A protein and the small-molecule ligand that binds it are described below.
Small molecule (SMILES): Nc1ccn([C@H]2C[C@H](O[P](=O)(O)OC[C@H]3O[C@@H](n4cnc5c(N)ncnc54)C[C@@H]3O[P](=O)(O)OC[C@H]3O[C@@H](n4cnc5c(N)ncnc54)C[C@@H]3O[P](=O)(O)OC[C@H]3O[C@@H](n4cnc5c(N)ncnc54)C[C@@H]3O)[C@@H](COP(=O)=O)O2)c(=O)n1

Sequence of chain 24.A:
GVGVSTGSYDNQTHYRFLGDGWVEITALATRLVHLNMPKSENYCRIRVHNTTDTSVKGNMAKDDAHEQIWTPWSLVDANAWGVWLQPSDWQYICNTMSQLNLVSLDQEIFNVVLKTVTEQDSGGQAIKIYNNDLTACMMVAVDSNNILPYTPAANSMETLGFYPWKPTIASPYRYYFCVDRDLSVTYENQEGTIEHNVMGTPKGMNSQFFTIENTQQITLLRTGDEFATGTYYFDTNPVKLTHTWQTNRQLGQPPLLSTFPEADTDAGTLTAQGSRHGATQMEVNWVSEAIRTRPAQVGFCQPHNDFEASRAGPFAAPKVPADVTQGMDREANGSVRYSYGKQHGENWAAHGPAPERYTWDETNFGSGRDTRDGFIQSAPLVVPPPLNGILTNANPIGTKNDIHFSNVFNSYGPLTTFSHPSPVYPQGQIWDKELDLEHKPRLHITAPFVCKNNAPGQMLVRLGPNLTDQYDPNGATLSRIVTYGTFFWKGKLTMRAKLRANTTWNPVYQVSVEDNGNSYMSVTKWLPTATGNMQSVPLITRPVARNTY

Binding-site contacts:
Ligand atom O3' contacts residue PRO276 of chain 24.A at 3.4 Å.
Ligand atom C3' contacts residue GLN137 of chain 24.A at 2.6 Å.
Ligand atom C1' contacts residue TRP60 of chain 24.A at 3.5 Å (hydrophobic).
Ligand atom O3' contacts residue TRP60 of chain 24.A at 4.4 Å.
Ligand atom OP1 contacts residue GLN137 of chain 24.A at 4.4 Å.
Ligand atom O3' contacts residue GLN137 of chain 24.A at 2.0 Å (h-bond).
Ligand atom OP1 contacts residue ASN275 of chain 24.A at 4.5 Å.
Ligand atom OP2 contacts residue ARG534 of chain 24.A at 3.6 Å.
Ligand atom C5 contacts residue TRP60 of chain 24.A at 3.8 Å (hydrophobic).
Ligand atom N1 contacts residue TRP60 of chain 24.A at 3.5 Å.
Ligand atom C6 contacts residue TRP60 of chain 24.A at 3.4 Å (hydrophobic).
Ligand atom C4' contacts residue GLN137 of chain 24.A at 4.1 Å.
Ligand atom OP1 contacts residue ASN139 of chain 24.A at 3.1 Å (h-bond).
Ligand atom N6 contacts residue ASP58 of chain 24.A at 4.3 Å.
Ligand atom OP2 contacts residue PRO276 of chain 24.A at 3.9 Å.
Ligand atom C2' contacts residue TRP60 of chain 24.A at 4.1 Å (hydrophobic).
Ligand atom N3 contacts residue TRP60 of chain 24.A at 3.0 Å.
Ligand atom C4' contacts residue PRO276 of chain 24.A at 3.7 Å (hydrophobic).
Ligand atom OP1 contacts residue PRO276 of chain 24.A at 3.1 Å.
Ligand atom C4 contacts residue TRP60 of chain 24.A at 3.5 Å (hydrophobic).
Ligand atom O5' contacts residue TRP60 of chain 24.A at 3.8 Å.
Ligand atom C5' contacts residue PRO276 of chain 24.A at 3.7 Å (hydrophobic).
Ligand atom OP2 contacts residue TRP60 of chain 24.A at 4.4 Å.
Ligand atom OP2 contacts residue ASN139 of chain 24.A at 3.3 Å (h-bond).
Ligand atom O4' contacts residue TRP60 of chain 24.A at 4.2 Å.
Ligand atom C2' contacts residue GLN137 of chain 24.A at 2.9 Å.
Ligand atom P contacts residue GLN137 of chain 24.A at 3.5 Å.
Ligand atom C8 contacts residue TRP60 of chain 24.A at 4.4 Å (hydrophobic).
Ligand atom N9 contacts residue TRP60 of chain 24.A at 3.8 Å.
Ligand atom P contacts residue PRO276 of chain 24.A at 3.8 Å.
Ligand atom O5' contacts residue PRO276 of chain 24.A at 2.8 Å.
Ligand atom C3' contacts residue PRO276 of chain 24.A at 3.2 Å (hydrophobic).
Ligand atom C1' contacts residue GLN137 of chain 24.A at 4.0 Å.
Ligand atom N6 contacts residue TRP60 of chain 24.A at 3.0 Å.
Ligand atom O5' contacts residue GLN137 of chain 24.A at 4.3 Å.
Ligand atom C2 contacts residue TRP60 of chain 24.A at 3.4 Å (hydrophobic).
Ligand atom P contacts residue ASN139 of chain 24.A at 3.7 Å.
Ligand atom N6 contacts residue GLY57 of chain 24.A at 3.7 Å.
Ligand atom OP2 contacts residue GLN137 of chain 24.A at 3.8 Å.
Ligand atom N7 contacts residue TRP60 of chain 24.A at 3.9 Å.